Sequence of chain 1.B:
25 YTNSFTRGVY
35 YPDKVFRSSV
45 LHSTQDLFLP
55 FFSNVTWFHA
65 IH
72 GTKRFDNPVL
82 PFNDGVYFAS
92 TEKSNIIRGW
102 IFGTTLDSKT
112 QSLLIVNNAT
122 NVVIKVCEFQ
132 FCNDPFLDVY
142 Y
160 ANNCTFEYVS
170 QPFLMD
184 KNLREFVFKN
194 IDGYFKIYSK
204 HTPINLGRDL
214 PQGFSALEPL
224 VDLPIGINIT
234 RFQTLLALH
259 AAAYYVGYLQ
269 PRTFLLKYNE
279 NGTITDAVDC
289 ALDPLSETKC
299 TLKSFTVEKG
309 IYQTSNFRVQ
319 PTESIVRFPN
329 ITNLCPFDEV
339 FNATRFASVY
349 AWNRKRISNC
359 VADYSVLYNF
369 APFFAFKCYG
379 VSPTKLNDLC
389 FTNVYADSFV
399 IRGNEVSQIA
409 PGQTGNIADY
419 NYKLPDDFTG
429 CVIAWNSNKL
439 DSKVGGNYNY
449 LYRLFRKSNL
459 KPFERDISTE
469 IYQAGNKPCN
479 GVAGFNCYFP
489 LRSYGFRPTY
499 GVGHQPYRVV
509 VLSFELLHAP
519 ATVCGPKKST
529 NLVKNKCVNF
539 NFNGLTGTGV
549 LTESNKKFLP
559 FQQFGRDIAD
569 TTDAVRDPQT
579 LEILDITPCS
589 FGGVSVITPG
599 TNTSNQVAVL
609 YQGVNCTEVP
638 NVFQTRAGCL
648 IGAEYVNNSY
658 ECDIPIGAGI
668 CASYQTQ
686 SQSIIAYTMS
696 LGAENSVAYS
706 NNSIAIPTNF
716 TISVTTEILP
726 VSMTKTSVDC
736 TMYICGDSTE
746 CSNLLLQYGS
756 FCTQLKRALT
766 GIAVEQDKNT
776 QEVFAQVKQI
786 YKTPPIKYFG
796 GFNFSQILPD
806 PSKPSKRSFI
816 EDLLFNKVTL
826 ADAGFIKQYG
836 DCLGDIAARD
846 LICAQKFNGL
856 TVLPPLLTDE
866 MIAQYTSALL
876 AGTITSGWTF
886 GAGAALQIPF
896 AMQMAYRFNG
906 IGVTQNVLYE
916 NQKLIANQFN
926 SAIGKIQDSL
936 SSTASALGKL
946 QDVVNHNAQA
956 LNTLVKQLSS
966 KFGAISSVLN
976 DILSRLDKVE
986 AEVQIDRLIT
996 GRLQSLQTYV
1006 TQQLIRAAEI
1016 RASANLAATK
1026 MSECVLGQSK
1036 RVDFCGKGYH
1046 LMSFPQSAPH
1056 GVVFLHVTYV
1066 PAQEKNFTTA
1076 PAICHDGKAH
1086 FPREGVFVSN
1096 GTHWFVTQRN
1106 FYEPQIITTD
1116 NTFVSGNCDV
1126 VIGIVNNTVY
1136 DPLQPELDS

This protein binds this small molecule.
Small molecule (SMILES): CC(=O)N[C@@H]1[C@@H](O)[C@H](O)[C@@H](CO)O[C@H]1O

Binding-site contacts:
Ligand atom C1 contacts residue TYR25 of chain 1.B at 3.7 Å (hydrophobic).
Ligand atom C6 contacts residue TYR25 of chain 1.B at 4.0 Å (hydrophobic).
Ligand atom C8 contacts residue ASN58 of chain 1.B at 4.1 Å.
Ligand atom O7 contacts residue ASN58 of chain 1.B at 4.5 Å.
Ligand atom C3 contacts residue ASN58 of chain 1.B at 3.8 Å.
Ligand atom O6 contacts residue TYR25 of chain 1.B at 3.8 Å.
Ligand atom C7 contacts residue ASN58 of chain 1.B at 3.7 Å.
Ligand atom O5 contacts residue TYR25 of chain 1.B at 3.4 Å.
Ligand atom N2 contacts residue ASN58 of chain 1.B at 2.9 Å (h-bond).
Ligand atom O5 contacts residue ASN58 of chain 1.B at 2.5 Å (h-bond).
Ligand atom C5 contacts residue ASN58 of chain 1.B at 3.7 Å.
Ligand atom C2 contacts residue ASN58 of chain 1.B at 2.5 Å.
Ligand atom C4 contacts residue ASN58 of chain 1.B at 4.3 Å.
Ligand atom C1 contacts residue ASN58 of chain 1.B at 1.5 Å.
Ligand atom C5 contacts residue TYR25 of chain 1.B at 4.1 Å (hydrophobic).